Sequence of chain 1.C:
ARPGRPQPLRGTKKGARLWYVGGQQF

The small molecule below binds the protein below.
Small molecule (SMILES): Nc1ccn([C@H]2C[C@H](O)[C@@H](COP(=O)(O)O)O2)c(=O)n1

Binding-site contacts:
Ligand atom OP2 contacts residue ARG18 of chain 1.C at 3.7 Å.
Ligand atom OP1 contacts residue LYS21 of chain 1.C at 3.9 Å.
Ligand atom P contacts residue LYS21 of chain 1.C at 3.4 Å.
Ligand atom OP2 contacts residue LYS21 of chain 1.C at 2.7 Å (salt-bridge).
Ligand atom OP1 contacts residue ARG18 of chain 1.C at 4.0 Å.